Sequence of chain 1.A:
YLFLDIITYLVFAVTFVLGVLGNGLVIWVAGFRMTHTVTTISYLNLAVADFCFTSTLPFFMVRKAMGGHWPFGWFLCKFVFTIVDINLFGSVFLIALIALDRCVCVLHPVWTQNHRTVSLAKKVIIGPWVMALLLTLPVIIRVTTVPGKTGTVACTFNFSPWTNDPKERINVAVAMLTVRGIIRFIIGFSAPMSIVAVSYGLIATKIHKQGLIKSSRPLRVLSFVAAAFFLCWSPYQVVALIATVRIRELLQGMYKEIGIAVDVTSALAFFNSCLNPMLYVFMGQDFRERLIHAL

This small molecule binds to this protein.
Small molecule (SMILES): CC[C@H](C)[C@H](NC(=O)[C@H](CCSC)NC=O)C(=O)N[C@@H](Cc1ccccc1)C(=O)N[C@@H](CC(C)C)C(=O)O

Binding-site contacts:
Ligand atom O contacts residue ARG223 of chain 1.A at 3.0 Å (salt-bridge).
Ligand atom CB contacts residue THR195 of chain 1.A at 3.9 Å.
Ligand atom CN contacts residue ARG219 of chain 1.A at 3.2 Å.
Ligand atom CB contacts residue ASP124 of chain 1.A at 3.9 Å.
Ligand atom CD1 contacts residue PHE309 of chain 1.A at 3.9 Å (hydrophobic).
Ligand atom CA contacts residue TYR275 of chain 1.A at 4.0 Å (hydrophobic).
Ligand atom N contacts residue ASP124 of chain 1.A at 4.0 Å.
Ligand atom CN contacts residue ASP124 of chain 1.A at 3.4 Å.
Ligand atom CD1 contacts residue VAL301 of chain 1.A at 4.0 Å (hydrophobic).
Ligand atom CE contacts residue GLY227 of chain 1.A at 3.9 Å.
Ligand atom O1 contacts residue PHE128 of chain 1.A at 3.5 Å.
Ligand atom CB contacts residue LEU127 of chain 1.A at 4.0 Å (hydrophobic).
Ligand atom N contacts residue ASP124 of chain 1.A at 2.7 Å (salt-bridge).
Ligand atom CN contacts residue PHE128 of chain 1.A at 3.7 Å (hydrophobic).
Ligand atom CB contacts residue TYR275 of chain 1.A at 3.4 Å (hydrophobic).
Ligand atom C contacts residue ARG223 of chain 1.A at 3.6 Å.
Ligand atom O contacts residue ARG219 of chain 1.A at 3.4 Å (salt-bridge).
Ligand atom C contacts residue TYR275 of chain 1.A at 3.9 Å (hydrophobic).
Ligand atom N contacts residue PHE128 of chain 1.A at 3.9 Å.
Ligand atom CA contacts residue TYR275 of chain 1.A at 4.0 Å (hydrophobic).
Ligand atom CG2 contacts residue ARG219 of chain 1.A at 3.9 Å.
Ligand atom CE contacts residue PHE128 of chain 1.A at 3.8 Å (hydrophobic).
Ligand atom O contacts residue TYR275 of chain 1.A at 3.1 Å (h-bond).
Ligand atom O1 contacts residue ARG219 of chain 1.A at 2.9 Å (salt-bridge).
Ligand atom CD2 contacts residue ARG223 of chain 1.A at 3.7 Å.
Ligand atom O contacts residue ARG223 of chain 1.A at 3.1 Å (salt-bridge).
Ligand atom CA contacts residue ASP124 of chain 1.A at 3.8 Å.
Ligand atom CD1 contacts residue PHE196 of chain 1.A at 3.6 Å (hydrophobic).
Ligand atom CA contacts residue ARG223 of chain 1.A at 3.8 Å.
Ligand atom CZ contacts residue ILE286 of chain 1.A at 3.9 Å (hydrophobic).
Ligand atom CN contacts residue ARG223 of chain 1.A at 4.0 Å.
Ligand atom C contacts residue ARG223 of chain 1.A at 3.8 Å.
Ligand atom N contacts residue ARG219 of chain 1.A at 3.5 Å (salt-bridge).
Ligand atom SD contacts residue ARG223 of chain 1.A at 3.9 Å.
Ligand atom O1 contacts residue ASP124 of chain 1.A at 3.3 Å (salt-bridge).
Ligand atom CD2 contacts residue CYS194 of chain 1.A at 3.5 Å (hydrophobic).
Ligand atom CD2 contacts residue PHE120 of chain 1.A at 3.5 Å (hydrophobic).
Ligand atom N contacts residue TYR275 of chain 1.A at 3.3 Å (h-bond).
Ligand atom CD1 contacts residue PHE99 of chain 1.A at 3.9 Å (hydrophobic).
Ligand atom CZ contacts residue ALA282 of chain 1.A at 4.0 Å (hydrophobic).